This protein binds this small molecule.
Small molecule (SMILES): NC(=[NH2+])NCCC[C@H](NC(=O)[C@@H]1CCCN1C(=O)[C@H](N)Cc1ccccc1)[C@H](O)CCl

Sequence of chain 1.B:
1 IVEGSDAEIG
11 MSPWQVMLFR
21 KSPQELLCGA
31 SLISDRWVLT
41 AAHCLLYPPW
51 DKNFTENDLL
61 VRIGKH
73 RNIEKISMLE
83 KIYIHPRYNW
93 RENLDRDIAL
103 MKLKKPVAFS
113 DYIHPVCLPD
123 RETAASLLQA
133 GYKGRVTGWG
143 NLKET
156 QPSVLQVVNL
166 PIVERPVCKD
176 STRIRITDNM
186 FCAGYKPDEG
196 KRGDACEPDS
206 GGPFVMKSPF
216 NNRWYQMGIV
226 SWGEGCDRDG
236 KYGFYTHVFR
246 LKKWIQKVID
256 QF

Binding-site contacts:
Ligand atom C3 contacts residue SER205 of chain 1.B at 2.5 Å.
Ligand atom NH1 contacts residue ALA200 of chain 1.B at 3.2 Å (h-bond).
Ligand atom O2 contacts residue PRO203 of chain 1.B at 3.4 Å.
Ligand atom NH2 contacts residue ALA200 of chain 1.B at 3.4 Å (h-bond).
Ligand atom C2 contacts residue SER205 of chain 1.B at 1.7 Å.
Ligand atom C3 contacts residue HIS43 of chain 1.B at 1.5 Å.
Ligand atom O2 contacts residue SER205 of chain 1.B at 2.6 Å (h-bond).
Ligand atom O contacts residue GLY228 of chain 1.B at 3.0 Å (h-bond).
Ligand atom O1 contacts residue TRP50 of chain 1.B at 3.4 Å.
Ligand atom CD3 contacts residue TRP227 of chain 1.B at 3.5 Å (hydrophobic).
Ligand atom CG2 contacts residue TRP227 of chain 1.B at 3.6 Å (hydrophobic).
Ligand atom O contacts residue TRP227 of chain 1.B at 3.1 Å.
Ligand atom NH2 contacts residue GLY230 of chain 1.B at 3.0 Å (h-bond).
Ligand atom NH1 contacts residue GLY238 of chain 1.B at 3.6 Å.
Ligand atom CA2 contacts residue HIS43 of chain 1.B at 3.4 Å.
Ligand atom CZ1 contacts residue ASP199 of chain 1.B at 3.6 Å.
Ligand atom CZ contacts residue LEU96 of chain 1.B at 3.7 Å (hydrophobic).
Ligand atom N2 contacts residue SER205 of chain 1.B at 3.1 Å (h-bond).
Ligand atom CA2 contacts residue SER205 of chain 1.B at 2.4 Å.
Ligand atom O2 contacts residue HIS43 of chain 1.B at 3.7 Å.
Ligand atom NH2 contacts residue ASP199 of chain 1.B at 2.8 Å (salt-bridge).
Ligand atom CA2 contacts residue SER226 of chain 1.B at 3.7 Å.
Ligand atom N contacts residue GLY228 of chain 1.B at 2.9 Å (h-bond).
Ligand atom NH2 contacts residue GLY228 of chain 1.B at 3.6 Å.
Ligand atom CD2 contacts residue ILE179 of chain 1.B at 3.5 Å (hydrophobic).
Ligand atom NE contacts residue TRP227 of chain 1.B at 3.6 Å.
Ligand atom CB2 contacts residue SER226 of chain 1.B at 3.5 Å.
Ligand atom N2 contacts residue HIS43 of chain 1.B at 3.1 Å (h-bond).
Ligand atom CZ1 contacts residue GLY228 of chain 1.B at 3.7 Å.
Ligand atom CD2 contacts residue TRP227 of chain 1.B at 3.5 Å (hydrophobic).
Ligand atom NH1 contacts residue ASP199 of chain 1.B at 3.0 Å (salt-bridge).
Ligand atom CB2 contacts residue SER205 of chain 1.B at 2.5 Å.
Ligand atom N2 contacts residue SER226 of chain 1.B at 2.9 Å (h-bond).
Ligand atom CB contacts residue GLY228 of chain 1.B at 3.6 Å.
Ligand atom C2 contacts residue HIS43 of chain 1.B at 2.8 Å.
Ligand atom O2 contacts residue GLU202 of chain 1.B at 3.4 Å.
Ligand atom CA contacts residue GLY228 of chain 1.B at 3.5 Å.
Ligand atom NE contacts residue GLY228 of chain 1.B at 3.5 Å (h-bond).
Ligand atom C contacts residue GLY228 of chain 1.B at 3.6 Å.
Ligand atom CZ1 contacts residue ALA200 of chain 1.B at 3.2 Å (hydrophobic).